Sequence of chain 1.B:
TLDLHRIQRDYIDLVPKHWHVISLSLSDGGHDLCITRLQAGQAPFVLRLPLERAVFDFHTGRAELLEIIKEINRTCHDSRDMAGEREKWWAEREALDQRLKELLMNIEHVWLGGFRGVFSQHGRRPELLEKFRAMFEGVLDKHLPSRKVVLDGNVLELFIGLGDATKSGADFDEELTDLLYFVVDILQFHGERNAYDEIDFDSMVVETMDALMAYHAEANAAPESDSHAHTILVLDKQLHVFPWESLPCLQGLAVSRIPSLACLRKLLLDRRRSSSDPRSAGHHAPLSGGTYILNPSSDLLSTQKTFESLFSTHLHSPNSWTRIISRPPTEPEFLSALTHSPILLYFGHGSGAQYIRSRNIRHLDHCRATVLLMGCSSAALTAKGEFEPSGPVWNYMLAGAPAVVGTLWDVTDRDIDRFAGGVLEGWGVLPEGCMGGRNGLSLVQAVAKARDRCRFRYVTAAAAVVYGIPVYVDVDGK

Binding-site contacts:
Ligand atom OE1 contacts residue ARG544 of chain 1.B at 3.3 Å.
Ligand atom CD contacts residue THR542 of chain 1.B at 3.5 Å.
Ligand atom CA contacts residue HIS479 of chain 1.B at 3.6 Å.
Ligand atom N contacts residue ARG544 of chain 1.B at 3.7 Å.
Ligand atom C contacts residue VAL541 of chain 1.B at 3.6 Å (hydrophobic).
Ligand atom OE1 contacts residue THR542 of chain 1.B at 2.5 Å (h-bond).
Ligand atom CB contacts residue TRP193 of chain 1.B at 3.8 Å (hydrophobic).
Ligand atom O contacts residue HIS479 of chain 1.B at 3.5 Å.
Ligand atom CZ contacts residue ASP547 of chain 1.B at 3.3 Å.
Ligand atom C contacts residue CYS506 of chain 1.B at 1.6 Å (hydrophobic).
Ligand atom NH2 contacts residue ASP547 of chain 1.B at 3.6 Å.
Ligand atom N contacts residue VAL541 of chain 1.B at 3.1 Å (h-bond).
Ligand atom NH1 contacts residue ILE546 of chain 1.B at 3.6 Å.
Ligand atom O contacts residue GLY480 of chain 1.B at 3.4 Å (h-bond).
Ligand atom NH1 contacts residue ASP543 of chain 1.B at 3.5 Å (salt-bridge).
Ligand atom C contacts residue ASP543 of chain 1.B at 3.7 Å.
Ligand atom N contacts residue CYS178 of chain 1.B at 3.4 Å (h-bond).
Ligand atom O contacts residue CYS506 of chain 1.B at 3.0 Å (h-bond).
Ligand atom CA contacts residue CYS178 of chain 1.B at 3.4 Å (hydrophobic).
Ligand atom NH2 contacts residue ILE546 of chain 1.B at 3.7 Å.
Ligand atom CG contacts residue ARG544 of chain 1.B at 3.7 Å.
Ligand atom OE1 contacts residue ASP545 of chain 1.B at 3.4 Å (salt-bridge).
Ligand atom CD contacts residue GLY478 of chain 1.B at 3.1 Å.
Ligand atom CA contacts residue ASP543 of chain 1.B at 3.7 Å.
Ligand atom O contacts residue SER181 of chain 1.B at 3.2 Å.
Ligand atom NH1 contacts residue THR433 of chain 1.B at 2.9 Å (h-bond).
Ligand atom OE2 contacts residue TRP194 of chain 1.B at 3.1 Å.
Ligand atom CG contacts residue HIS479 of chain 1.B at 3.8 Å.
Ligand atom NH1 contacts residue ASP547 of chain 1.B at 2.3 Å (salt-bridge).
Ligand atom CG contacts residue GLY478 of chain 1.B at 3.4 Å.
Ligand atom C contacts residue CYS506 of chain 1.B at 2.5 Å (hydrophobic).
Ligand atom N contacts residue SER181 of chain 1.B at 3.2 Å (h-bond).
Ligand atom CA contacts residue CYS506 of chain 1.B at 3.7 Å (hydrophobic).
Ligand atom CB contacts residue VAL541 of chain 1.B at 3.7 Å (hydrophobic).
Ligand atom CZ contacts residue ILE546 of chain 1.B at 3.5 Å (hydrophobic).
Ligand atom O contacts residue THR542 of chain 1.B at 3.5 Å.
Ligand atom N contacts residue ASP543 of chain 1.B at 3.0 Å (salt-bridge).
Ligand atom CD contacts residue MET504 of chain 1.B at 3.3 Å (hydrophobic).
Ligand atom O contacts residue ASP543 of chain 1.B at 2.9 Å (salt-bridge).
Ligand atom NH2 contacts residue MET504 of chain 1.B at 2.8 Å (h-bond).

A protein and the small-molecule ligand that binds it are described below.
Small molecule (SMILES): CC(=O)[C@H](CCCN=C(N)N)NC(=O)CNC(=O)[C@@H](NC(=O)[C@@H](N)CCC(=O)O)C(C)C